This small molecule binds to this protein.
Small molecule (SMILES): CC(C)[C@H](CO)Nc1nc(Nc2ccc(C(=O)O)c(Cl)c2)c2ncn(C(C)C)c2n1

Binding-site contacts:
Ligand atom C11 contacts residue PHE150 of chain 1.B at 3.7 Å (hydrophobic).
Ligand atom N7 contacts residue MET86 of chain 1.B at 3.0 Å (h-bond).
Ligand atom N6 contacts residue MET86 of chain 1.B at 3.1 Å (h-bond).
Ligand atom C6 contacts residue LEU138 of chain 1.B at 3.5 Å (hydrophobic).
Ligand atom N1 contacts residue LEU138 of chain 1.B at 3.5 Å.
Ligand atom C15 contacts residue ASN90 of chain 1.B at 3.9 Å.
Ligand atom C2A contacts residue THR87 of chain 1.B at 3.4 Å.
Ligand atom C5 contacts residue LEU138 of chain 1.B at 3.7 Å (hydrophobic).
Ligand atom N7 contacts residue GLU84 of chain 1.B at 3.9 Å.
Ligand atom O1 contacts residue ARG135 of chain 1.B at 3.8 Å.
Ligand atom C16 contacts residue LEU16 of chain 1.B at 3.6 Å (hydrophobic).
Ligand atom C14 contacts residue LEU16 of chain 1.B at 3.3 Å (hydrophobic).
Ligand atom N7 contacts residue PHE85 of chain 1.B at 3.9 Å.
Ligand atom C8 contacts residue GLU84 of chain 1.B at 3.2 Å.
Ligand atom C1A contacts residue MET86 of chain 1.B at 3.4 Å (hydrophobic).
Ligand atom C4 contacts residue LEU138 of chain 1.B at 3.8 Å (hydrophobic).
Ligand atom C3A contacts residue THR87 of chain 1.B at 3.1 Å.
Ligand atom C2A contacts residue GLY89 of chain 1.B at 3.1 Å.
Ligand atom CL1 contacts residue LEU16 of chain 1.B at 3.8 Å.
Ligand atom N3 contacts residue LEU138 of chain 1.B at 3.9 Å.
Ligand atom C9 contacts residue THR83 of chain 1.B at 3.3 Å.
Ligand atom C3A contacts residue TYR88 of chain 1.B at 3.9 Å (hydrophobic).
Ligand atom C2A contacts residue PHE85 of chain 1.B at 3.7 Å (hydrophobic).
Ligand atom C10 contacts residue THR83 of chain 1.B at 3.6 Å.
Ligand atom C11 contacts residue LEU138 of chain 1.B at 3.6 Å (hydrophobic).
Ligand atom N9 contacts residue ALA37 of chain 1.B at 3.6 Å.
Ligand atom C3A contacts residue GLY89 of chain 1.B at 3.4 Å.
Ligand atom C2A contacts residue MET86 of chain 1.B at 2.9 Å (hydrophobic).
Ligand atom C13 contacts residue LEU16 of chain 1.B at 3.4 Å (hydrophobic).
Ligand atom C2 contacts residue LEU138 of chain 1.B at 3.6 Å (hydrophobic).
Ligand atom N7 contacts residue ALA37 of chain 1.B at 3.8 Å.
Ligand atom N6 contacts residue PHE85 of chain 1.B at 3.5 Å.
Ligand atom C1A contacts residue GLY89 of chain 1.B at 3.6 Å.
Ligand atom C1A contacts residue PHE85 of chain 1.B at 3.8 Å (hydrophobic).
Ligand atom C10 contacts residue PHE150 of chain 1.B at 3.8 Å (hydrophobic).
Ligand atom C10 contacts residue ALA37 of chain 1.B at 3.9 Å (hydrophobic).
Ligand atom C8 contacts residue MET86 of chain 1.B at 3.7 Å (hydrophobic).
Ligand atom C10 contacts residue VAL24 of chain 1.B at 3.9 Å (hydrophobic).
Ligand atom C8 contacts residue ALA37 of chain 1.B at 3.4 Å (hydrophobic).
Ligand atom N9 contacts residue THR83 of chain 1.B at 4.0 Å.

Sequence of chain 1.B:
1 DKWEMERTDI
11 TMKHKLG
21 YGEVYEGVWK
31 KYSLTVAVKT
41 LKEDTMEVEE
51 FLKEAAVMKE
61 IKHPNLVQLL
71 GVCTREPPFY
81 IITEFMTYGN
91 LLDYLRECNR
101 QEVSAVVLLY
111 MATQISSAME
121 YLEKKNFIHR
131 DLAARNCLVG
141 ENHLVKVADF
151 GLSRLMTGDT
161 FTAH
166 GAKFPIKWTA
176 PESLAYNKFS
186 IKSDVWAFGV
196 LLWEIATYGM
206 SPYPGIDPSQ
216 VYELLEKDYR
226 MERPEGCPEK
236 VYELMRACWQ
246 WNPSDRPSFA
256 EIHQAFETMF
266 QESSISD